Sequence of chain 1.A:
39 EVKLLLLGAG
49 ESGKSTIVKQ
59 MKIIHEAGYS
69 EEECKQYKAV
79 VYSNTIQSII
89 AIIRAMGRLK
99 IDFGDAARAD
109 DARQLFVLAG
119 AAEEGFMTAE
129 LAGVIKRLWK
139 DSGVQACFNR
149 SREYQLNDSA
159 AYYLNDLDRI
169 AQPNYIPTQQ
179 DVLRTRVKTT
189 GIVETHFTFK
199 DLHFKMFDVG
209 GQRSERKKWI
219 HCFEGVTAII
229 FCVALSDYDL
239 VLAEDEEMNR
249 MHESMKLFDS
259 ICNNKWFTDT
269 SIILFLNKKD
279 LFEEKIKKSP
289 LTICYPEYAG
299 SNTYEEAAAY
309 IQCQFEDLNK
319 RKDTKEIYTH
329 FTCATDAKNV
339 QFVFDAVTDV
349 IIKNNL

Binding-site contacts:
Ligand atom O2' contacts residue LEU181 of chain 1.A at 2.7 Å (h-bond).
Ligand atom O3' contacts residue THR183 of chain 1.A at 3.2 Å (h-bond).
Ligand atom O1A contacts residue ARG184 of chain 1.A at 3.5 Å (salt-bridge).
Ligand atom O3A contacts residue GLY51 of chain 1.A at 3.0 Å (h-bond).
Ligand atom O3A contacts residue GLU49 of chain 1.A at 3.4 Å.
Ligand atom O2B contacts residue SER50 of chain 1.A at 3.1 Å (h-bond).
Ligand atom O3G contacts residue ARG184 of chain 1.A at 3.4 Å (salt-bridge).
Ligand atom C6 contacts residue LYS276 of chain 1.A at 3.4 Å.
Ligand atom O1B contacts residue SER53 of chain 1.A at 3.0 Å (h-bond).
Ligand atom O6 contacts residue ALA332 of chain 1.A at 2.9 Å (h-bond).
Ligand atom O2B contacts residue GLY51 of chain 1.A at 3.1 Å (h-bond).
Ligand atom N7 contacts residue ASN275 of chain 1.A at 3.0 Å (h-bond).
Ligand atom N2 contacts residue ARG182 of chain 1.A at 3.3 Å (salt-bridge).
Ligand atom C5 contacts residue LYS276 of chain 1.A at 3.5 Å.
Ligand atom O2A contacts residue SER53 of chain 1.A at 3.2 Å (h-bond).
Ligand atom O1B contacts residue LYS52 of chain 1.A at 3.6 Å (salt-bridge).
Ligand atom S1G contacts residue MG1 of chain 1.C at 3.4 Å.
Ligand atom O2' contacts residue ARG182 of chain 1.A at 3.1 Å.
Ligand atom O2A contacts residue THR54 of chain 1.A at 2.6 Å (h-bond).
Ligand atom O6 contacts residue CYS331 of chain 1.A at 3.4 Å.
Ligand atom O3' contacts residue ARG184 of chain 1.A at 3.5 Å.
Ligand atom N1 contacts residue ASP278 of chain 1.A at 2.8 Å (salt-bridge).
Ligand atom O6 contacts residue ASN275 of chain 1.A at 3.2 Å (h-bond).
Ligand atom O3B contacts residue GLU49 of chain 1.A at 2.8 Å (salt-bridge).
Ligand atom O3G contacts residue GLY48 of chain 1.A at 3.6 Å.
Ligand atom O2G contacts residue THR187 of chain 1.A at 2.9 Å (h-bond).
Ligand atom S1G contacts residue LYS52 of chain 1.A at 2.7 Å (salt-bridge).
Ligand atom C3' contacts residue THR183 of chain 1.A at 3.3 Å.
Ligand atom O3' contacts residue SER157 of chain 1.A at 3.4 Å (h-bond).
Ligand atom C2 contacts residue ASP278 of chain 1.A at 3.5 Å.
Ligand atom O3' contacts residue ARG182 of chain 1.A at 2.8 Å (salt-bridge).
Ligand atom S1G contacts residue GLY209 of chain 1.A at 2.9 Å (h-bond).
Ligand atom N7 contacts residue ALA332 of chain 1.A at 3.4 Å.
Ligand atom O2G contacts residue MG1 of chain 1.C at 2.9 Å.
Ligand atom O1B contacts residue MG1 of chain 1.C at 2.6 Å.
Ligand atom C2' contacts residue THR54 of chain 1.A at 3.4 Å.
Ligand atom O2B contacts residue LYS52 of chain 1.A at 2.7 Å (salt-bridge).
Ligand atom O2A contacts residue GLY51 of chain 1.A at 3.4 Å.
Ligand atom O6 contacts residue LYS276 of chain 1.A at 3.2 Å (salt-bridge).
Ligand atom N2 contacts residue ASP278 of chain 1.A at 2.9 Å (salt-bridge).

The small molecule below binds the protein below.
Small molecule (SMILES): Nc1nc2c(ncn2[C@@H]2O[C@H](CO[P](=O)(O)O[P](=O)(O)OP(O)(O)=S)[C@@H](O)[C@H]2O)c(=O)[nH]1